Binding-site contacts:
Ligand atom C13 contacts residue PHE486 of chain 1.D at 3.5 Å (hydrophobic).
Ligand atom C11 contacts residue PHE486 of chain 1.D at 3.2 Å (hydrophobic).
Ligand atom C6 contacts residue SER720 of chain 1.A at 3.8 Å.
Ligand atom CL contacts residue ASP751 of chain 1.D at 3.1 Å.
Ligand atom C12 contacts residue PHE486 of chain 1.D at 3.4 Å (hydrophobic).
Ligand atom S2 contacts residue LYS754 of chain 1.D at 3.5 Å (salt-bridge).
Ligand atom O3 contacts residue MET487 of chain 1.D at 3.3 Å.
Ligand atom C14 contacts residue LEU750 of chain 1.D at 3.7 Å (hydrophobic).
Ligand atom C11 contacts residue SER720 of chain 1.A at 3.7 Å.
Ligand atom C14 contacts residue SER720 of chain 1.A at 3.5 Å.
Ligand atom C11 contacts residue MET487 of chain 1.D at 3.5 Å (hydrophobic).
Ligand atom C14 contacts residue PHE486 of chain 1.D at 3.6 Å (hydrophobic).
Ligand atom N2 contacts residue SER720 of chain 1.A at 3.5 Å (h-bond).
Ligand atom O4 contacts residue LYS754 of chain 1.D at 3.1 Å (salt-bridge).
Ligand atom O3 contacts residue SER488 of chain 1.D at 3.0 Å (h-bond).
Ligand atom C9 contacts residue PHE486 of chain 1.D at 3.2 Å (hydrophobic).
Ligand atom O3 contacts residue LYS754 of chain 1.D at 3.5 Å (salt-bridge).
Ligand atom N1 contacts residue PRO485 of chain 1.D at 2.3 Å (h-bond).
Ligand atom O2 contacts residue MET487 of chain 1.D at 2.9 Å (h-bond).
Ligand atom C4 contacts residue GLY722 of chain 1.A at 3.6 Å.
Ligand atom C12 contacts residue SER720 of chain 1.A at 3.4 Å.
Ligand atom C8 contacts residue PRO485 of chain 1.D at 3.4 Å (hydrophobic).
Ligand atom O2 contacts residue SER488 of chain 1.D at 3.6 Å.
Ligand atom C13 contacts residue SER720 of chain 1.A at 3.5 Å.
Ligand atom O2 contacts residue PRO485 of chain 1.D at 3.1 Å (h-bond).
Ligand atom C1 contacts residue PRO485 of chain 1.D at 3.6 Å (hydrophobic).
Ligand atom C9 contacts residue SER720 of chain 1.A at 3.6 Å.
Ligand atom C11 contacts residue SER488 of chain 1.D at 3.7 Å.
Ligand atom C2 contacts residue PRO485 of chain 1.D at 3.7 Å (hydrophobic).
Ligand atom S1 contacts residue PRO485 of chain 1.D at 3.3 Å (h-bond).
Ligand atom S1 contacts residue PHE486 of chain 1.D at 3.8 Å.
Ligand atom N3 contacts residue LYS754 of chain 1.D at 3.4 Å (salt-bridge).
Ligand atom O1 contacts residue SER488 of chain 1.D at 3.4 Å (h-bond).
Ligand atom C10 contacts residue SER720 of chain 1.A at 3.5 Å.
Ligand atom C8 contacts residue SER720 of chain 1.A at 3.4 Å.
Ligand atom C10 contacts residue PHE486 of chain 1.D at 3.4 Å (hydrophobic).
Ligand atom O4 contacts residue MET487 of chain 1.D at 3.4 Å.
Ligand atom N3 contacts residue SER720 of chain 1.A at 3.2 Å (h-bond).
Ligand atom O2 contacts residue PHE486 of chain 1.D at 3.1 Å.
Ligand atom C7 contacts residue LEU742 of chain 1.D at 3.6 Å (hydrophobic).

Sequence of chain 1.D:
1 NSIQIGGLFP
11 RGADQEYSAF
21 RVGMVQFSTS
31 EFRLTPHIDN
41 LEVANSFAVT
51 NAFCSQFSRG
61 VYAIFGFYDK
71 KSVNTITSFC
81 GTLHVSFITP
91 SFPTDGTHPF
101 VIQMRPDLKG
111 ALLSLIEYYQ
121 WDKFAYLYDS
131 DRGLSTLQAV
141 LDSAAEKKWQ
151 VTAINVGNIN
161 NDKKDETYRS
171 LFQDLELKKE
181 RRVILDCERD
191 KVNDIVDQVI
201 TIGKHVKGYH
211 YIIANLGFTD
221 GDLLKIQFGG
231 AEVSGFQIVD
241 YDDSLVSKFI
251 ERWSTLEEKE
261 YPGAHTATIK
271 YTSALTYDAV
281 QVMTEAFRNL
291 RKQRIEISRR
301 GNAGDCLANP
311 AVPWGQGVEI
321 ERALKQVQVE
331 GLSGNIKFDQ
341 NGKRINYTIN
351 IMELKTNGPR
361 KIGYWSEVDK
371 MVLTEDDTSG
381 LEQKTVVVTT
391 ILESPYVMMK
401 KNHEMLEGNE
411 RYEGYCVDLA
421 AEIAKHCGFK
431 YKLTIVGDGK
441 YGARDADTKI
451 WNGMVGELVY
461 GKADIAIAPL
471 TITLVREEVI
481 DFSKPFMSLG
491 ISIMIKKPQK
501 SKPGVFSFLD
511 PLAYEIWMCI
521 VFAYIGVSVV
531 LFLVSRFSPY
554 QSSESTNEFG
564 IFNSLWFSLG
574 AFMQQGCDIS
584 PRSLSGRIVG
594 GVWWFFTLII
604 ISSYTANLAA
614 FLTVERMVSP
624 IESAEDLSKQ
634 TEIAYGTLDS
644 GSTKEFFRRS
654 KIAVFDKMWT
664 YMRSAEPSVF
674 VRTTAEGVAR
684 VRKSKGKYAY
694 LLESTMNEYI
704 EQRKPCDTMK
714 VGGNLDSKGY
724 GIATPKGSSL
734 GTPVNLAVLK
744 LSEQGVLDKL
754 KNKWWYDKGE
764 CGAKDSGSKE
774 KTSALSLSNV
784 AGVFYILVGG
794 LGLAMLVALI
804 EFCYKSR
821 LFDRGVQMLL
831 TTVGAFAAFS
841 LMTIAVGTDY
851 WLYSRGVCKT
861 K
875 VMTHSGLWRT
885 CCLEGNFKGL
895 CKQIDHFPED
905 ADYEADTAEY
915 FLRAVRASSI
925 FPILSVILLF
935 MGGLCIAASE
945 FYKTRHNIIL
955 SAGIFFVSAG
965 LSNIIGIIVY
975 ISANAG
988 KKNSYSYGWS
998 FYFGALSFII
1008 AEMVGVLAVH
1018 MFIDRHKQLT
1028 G

Sequence of chain 1.A:
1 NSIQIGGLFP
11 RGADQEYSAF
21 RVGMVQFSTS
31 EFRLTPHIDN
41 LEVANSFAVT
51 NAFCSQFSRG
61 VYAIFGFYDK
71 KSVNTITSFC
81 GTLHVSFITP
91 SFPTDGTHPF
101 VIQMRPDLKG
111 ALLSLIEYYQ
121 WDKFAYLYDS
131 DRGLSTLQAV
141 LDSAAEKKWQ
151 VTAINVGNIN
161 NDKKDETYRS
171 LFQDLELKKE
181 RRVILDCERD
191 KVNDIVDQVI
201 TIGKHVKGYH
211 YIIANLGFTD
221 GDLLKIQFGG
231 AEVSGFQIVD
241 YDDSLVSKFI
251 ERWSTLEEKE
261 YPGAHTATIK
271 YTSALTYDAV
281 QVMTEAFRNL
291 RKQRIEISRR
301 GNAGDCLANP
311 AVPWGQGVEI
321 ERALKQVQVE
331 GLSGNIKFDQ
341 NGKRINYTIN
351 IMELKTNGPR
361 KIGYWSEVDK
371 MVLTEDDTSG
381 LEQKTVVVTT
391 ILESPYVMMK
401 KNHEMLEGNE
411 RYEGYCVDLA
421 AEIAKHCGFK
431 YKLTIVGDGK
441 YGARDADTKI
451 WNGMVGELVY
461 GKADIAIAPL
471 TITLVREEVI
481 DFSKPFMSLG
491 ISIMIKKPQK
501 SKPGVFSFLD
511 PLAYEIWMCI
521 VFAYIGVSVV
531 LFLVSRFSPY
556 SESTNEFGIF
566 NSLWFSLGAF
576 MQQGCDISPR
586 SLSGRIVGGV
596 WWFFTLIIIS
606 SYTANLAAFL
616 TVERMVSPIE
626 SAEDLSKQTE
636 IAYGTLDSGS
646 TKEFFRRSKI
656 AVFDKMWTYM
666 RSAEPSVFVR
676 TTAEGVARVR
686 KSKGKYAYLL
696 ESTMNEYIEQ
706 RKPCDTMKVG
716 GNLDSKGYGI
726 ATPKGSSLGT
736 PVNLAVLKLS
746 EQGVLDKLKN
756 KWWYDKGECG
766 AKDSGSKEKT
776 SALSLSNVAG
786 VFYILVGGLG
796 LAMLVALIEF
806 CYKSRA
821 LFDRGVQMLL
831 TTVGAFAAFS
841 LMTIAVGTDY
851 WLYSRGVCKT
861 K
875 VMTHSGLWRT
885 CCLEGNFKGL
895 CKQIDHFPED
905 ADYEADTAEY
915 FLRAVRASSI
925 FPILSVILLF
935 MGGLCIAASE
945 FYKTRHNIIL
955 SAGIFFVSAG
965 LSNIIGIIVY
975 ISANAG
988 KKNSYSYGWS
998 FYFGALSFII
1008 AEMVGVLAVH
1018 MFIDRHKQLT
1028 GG

The protein below binds the small molecule below.
Small molecule (SMILES): NS(=O)(=O)c1cc2c(cc1Cl)N[C@H]([C@H]1C[C@H]3C=C[C@@H]1C3)NS2(=O)=O